Binding-site contacts:
Ligand atom O6 contacts residue THR39 of chain 1.A at 4.4 Å.
Ligand atom C2 contacts residue ASN37 of chain 1.A at 2.8 Å.
Ligand atom C1 contacts residue THR317 of chain 1.A at 3.6 Å.
Ligand atom C6 contacts residue THR39 of chain 1.A at 4.1 Å.
Ligand atom N2 contacts residue ASN37 of chain 1.A at 3.2 Å (h-bond).
Ligand atom O5 contacts residue ASN37 of chain 1.A at 2.4 Å (h-bond).
Ligand atom C3 contacts residue ASN37 of chain 1.A at 3.9 Å.
Ligand atom C7 contacts residue ASN37 of chain 1.A at 4.1 Å.
Ligand atom C4 contacts residue ASN37 of chain 1.A at 4.3 Å.
Ligand atom C5 contacts residue ASN37 of chain 1.A at 3.5 Å.
Ligand atom C1 contacts residue ASN37 of chain 1.A at 1.5 Å.
Ligand atom C6 contacts residue LEU52 of chain 1.B at 3.9 Å (hydrophobic).
Ligand atom O6 contacts residue LEU52 of chain 1.B at 3.5 Å.
Ligand atom O6 contacts residue THR317 of chain 1.A at 4.5 Å.
Ligand atom O5 contacts residue ALA38 of chain 1.A at 4.4 Å.
Ligand atom C6 contacts residue THR317 of chain 1.A at 3.5 Å.
Ligand atom O5 contacts residue THR317 of chain 1.A at 2.8 Å (h-bond).
Ligand atom C5 contacts residue THR317 of chain 1.A at 3.8 Å.
Ligand atom C8 contacts residue THR39 of chain 1.A at 3.7 Å.

Sequence of chain 1.A:
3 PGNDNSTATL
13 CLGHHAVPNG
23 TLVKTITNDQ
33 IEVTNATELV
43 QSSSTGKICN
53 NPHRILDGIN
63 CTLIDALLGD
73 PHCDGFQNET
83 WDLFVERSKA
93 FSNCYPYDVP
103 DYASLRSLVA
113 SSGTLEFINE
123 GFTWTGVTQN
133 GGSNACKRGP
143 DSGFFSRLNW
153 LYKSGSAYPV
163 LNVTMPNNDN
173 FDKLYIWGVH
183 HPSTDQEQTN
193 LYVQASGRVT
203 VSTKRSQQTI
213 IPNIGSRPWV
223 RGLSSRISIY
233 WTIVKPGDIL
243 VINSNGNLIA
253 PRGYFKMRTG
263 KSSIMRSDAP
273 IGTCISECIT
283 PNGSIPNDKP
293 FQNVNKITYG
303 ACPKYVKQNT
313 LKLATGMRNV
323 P

A protein and the small-molecule ligand that binds it are described below.
Small molecule (SMILES): CC(=O)N[C@H]1[C@H](O[C@H]2[C@H](O)[C@@H](NC(C)=O)CO[C@@H]2CO)O[C@H](CO)[C@@H](O[C@@H]2O[C@H](CO)[C@@H](O)[C@H](O)[C@@H]2O)[C@@H]1O

Sequence of chain 1.B:
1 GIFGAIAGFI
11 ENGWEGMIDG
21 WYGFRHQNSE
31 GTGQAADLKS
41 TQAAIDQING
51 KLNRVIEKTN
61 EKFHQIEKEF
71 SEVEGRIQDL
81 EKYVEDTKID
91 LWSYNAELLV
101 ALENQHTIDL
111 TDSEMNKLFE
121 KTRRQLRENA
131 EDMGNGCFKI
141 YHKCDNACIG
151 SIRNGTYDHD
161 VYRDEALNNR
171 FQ